Sequence of chain 1.A:
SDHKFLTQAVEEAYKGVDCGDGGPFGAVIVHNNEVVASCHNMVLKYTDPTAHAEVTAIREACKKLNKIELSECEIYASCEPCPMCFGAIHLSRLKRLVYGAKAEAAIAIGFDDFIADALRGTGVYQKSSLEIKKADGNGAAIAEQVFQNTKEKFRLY

Sequence of chain 1.B:
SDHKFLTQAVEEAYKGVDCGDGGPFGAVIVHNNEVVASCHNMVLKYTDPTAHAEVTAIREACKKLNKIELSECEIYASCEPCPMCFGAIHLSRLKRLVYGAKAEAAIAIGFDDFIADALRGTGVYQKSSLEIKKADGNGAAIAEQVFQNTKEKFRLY

Binding-site contacts:
Ligand atom O2' contacts residue PHE118 of chain 1.B at 3.4 Å.
Ligand atom C8 contacts residue TYR161 of chain 1.B at 3.6 Å (hydrophobic).
Ligand atom O4' contacts residue PHE29 of chain 1.B at 3.5 Å.
Ligand atom C6 contacts residue PHE29 of chain 1.B at 3.6 Å (hydrophobic).
Ligand atom N7 contacts residue ASN45 of chain 1.B at 3.2 Å (h-bond).
Ligand atom N7 contacts residue TYR161 of chain 1.B at 3.2 Å (h-bond).
Ligand atom N9 contacts residue PHE29 of chain 1.B at 3.5 Å.
Ligand atom C3' contacts residue ASP116 of chain 1.B at 3.6 Å.
Ligand atom O6 contacts residue ASN45 of chain 1.B at 2.9 Å (h-bond).
Ligand atom O2 contacts residue CYS86 of chain 1.B at 2.9 Å (h-bond).
Ligand atom N3 contacts residue ZN1 of chain 1.E at 3.1 Å.
Ligand atom N3 contacts residue CYS86 of chain 1.B at 3.6 Å.
Ligand atom C2 contacts residue HIS56 of chain 1.B at 3.0 Å.
Ligand atom O2 contacts residue GLU58 of chain 1.B at 3.0 Å (salt-bridge).
Ligand atom O2 contacts residue PRO85 of chain 1.B at 3.4 Å.
Ligand atom N3 contacts residue HIS56 of chain 1.B at 3.2 Å (h-bond).
Ligand atom C6 contacts residue ASN45 of chain 1.B at 3.6 Å.
Ligand atom C6 contacts residue HIS56 of chain 1.B at 3.0 Å.
Ligand atom C5 contacts residue PHE29 of chain 1.B at 3.6 Å (hydrophobic).
Ligand atom O6 contacts residue PHE29 of chain 1.B at 3.4 Å.
Ligand atom C4 contacts residue HIS56 of chain 1.B at 3.2 Å.
Ligand atom O6 contacts residue HIS56 of chain 1.B at 3.2 Å.
Ligand atom C8 contacts residue PHE115 of chain 1.B at 3.5 Å (hydrophobic).
Ligand atom O2' contacts residue LEU95 of chain 1.A at 3.3 Å.
Ligand atom N1 contacts residue ZN1 of chain 1.E at 3.0 Å.
Ligand atom O5' contacts residue GLU84 of chain 1.B at 3.6 Å (salt-bridge).
Ligand atom C2 contacts residue ZN1 of chain 1.E at 2.5 Å.
Ligand atom O2 contacts residue CYS89 of chain 1.B at 3.5 Å (h-bond).
Ligand atom O3' contacts residue ASP116 of chain 1.B at 2.7 Å (salt-bridge).
Ligand atom N1 contacts residue GLU58 of chain 1.B at 2.7 Å (salt-bridge).
Ligand atom C8 contacts residue PHE29 of chain 1.B at 3.2 Å (hydrophobic).
Ligand atom C5 contacts residue HIS56 of chain 1.B at 3.2 Å.
Ligand atom O6 contacts residue ALA57 of chain 1.B at 3.0 Å (h-bond).
Ligand atom O2 contacts residue ZN1 of chain 1.E at 2.4 Å.
Ligand atom N7 contacts residue PHE29 of chain 1.B at 3.1 Å.
Ligand atom O2' contacts residue HIS56 of chain 1.B at 3.7 Å.
Ligand atom O2 contacts residue HIS56 of chain 1.B at 3.6 Å.
Ligand atom N1 contacts residue HIS56 of chain 1.B at 2.9 Å (h-bond).
Ligand atom O3' contacts residue PHE118 of chain 1.B at 3.5 Å.
Ligand atom C2 contacts residue GLU58 of chain 1.B at 3.6 Å.

This small molecule binds to this protein.
Small molecule (SMILES): O=c1[nH]c(=O)c2ncn([C@@H]3O[C@H](CO)[C@@H](O)[C@H]3O)c2[nH]1